Binding-site contacts:
Ligand atom C21 contacts residue ALA45 of chain 1.A at 3.8 Å (hydrophobic).
Ligand atom N13 contacts residue ALA45 of chain 1.A at 3.6 Å.
Ligand atom O19 contacts residue GLN48 of chain 1.A at 3.6 Å.
Ligand atom C15 contacts residue PHE86 of chain 1.A at 3.7 Å (hydrophobic).
Ligand atom C9 contacts residue ILE118 of chain 1.A at 3.7 Å (hydrophobic).
Ligand atom O20 contacts residue ALA44 of chain 1.A at 2.9 Å.
Ligand atom C12 contacts residue PHE86 of chain 1.A at 3.8 Å (hydrophobic).
Ligand atom C18 contacts residue ARG89 of chain 1.A at 3.6 Å.
Ligand atom C21 contacts residue TRP78 of chain 1.A at 3.7 Å (hydrophobic).
Ligand atom C26 contacts residue ILE118 of chain 1.A at 3.8 Å (hydrophobic).
Ligand atom C3 contacts residue CYS205 of chain 1.A at 3.6 Å (hydrophobic).
Ligand atom C14 contacts residue ALA44 of chain 1.A at 3.8 Å (hydrophobic).
Ligand atom N13 contacts residue ILE41 of chain 1.A at 3.6 Å.
Ligand atom C14 contacts residue ALA45 of chain 1.A at 3.7 Å (hydrophobic).
Ligand atom O20 contacts residue LEU99 of chain 1.A at 3.2 Å.
Ligand atom C6 contacts residue ILE41 of chain 1.A at 3.8 Å (hydrophobic).
Ligand atom O20 contacts residue ALA100 of chain 1.A at 2.6 Å (h-bond).
Ligand atom C4 contacts residue CYS205 of chain 1.A at 3.9 Å (hydrophobic).
Ligand atom O20 contacts residue ARG89 of chain 1.A at 3.6 Å (salt-bridge).
Ligand atom C12 contacts residue ALA45 of chain 1.A at 3.8 Å (hydrophobic).
Ligand atom O19 contacts residue ARG89 of chain 1.A at 2.9 Å (salt-bridge).
Ligand atom C23 contacts residue HIS208 of chain 1.A at 3.6 Å.
Ligand atom C4 contacts residue ILE41 of chain 1.A at 3.8 Å (hydrophobic).
Ligand atom C18 contacts residue ALA44 of chain 1.A at 3.8 Å (hydrophobic).
Ligand atom C17 contacts residue LEU82 of chain 1.A at 3.2 Å (hydrophobic).
Ligand atom C18 contacts residue ALA100 of chain 1.A at 3.5 Å (hydrophobic).
Ligand atom C22 contacts residue CYS205 of chain 1.A at 3.8 Å (hydrophobic).
Ligand atom O19 contacts residue PHE86 of chain 1.A at 3.5 Å.
Ligand atom C14 contacts residue ILE41 of chain 1.A at 3.5 Å (hydrophobic).
Ligand atom C16 contacts residue LEU82 of chain 1.A at 3.7 Å (hydrophobic).
Ligand atom C5 contacts residue ILE41 of chain 1.A at 3.6 Å (hydrophobic).
Ligand atom C22 contacts residue ILE83 of chain 1.A at 3.4 Å (hydrophobic).
Ligand atom C17 contacts residue PHE86 of chain 1.A at 3.5 Å (hydrophobic).
Ligand atom C16 contacts residue PHE86 of chain 1.A at 3.4 Å (hydrophobic).
Ligand atom O19 contacts residue ALA100 of chain 1.A at 3.2 Å.
Ligand atom C22 contacts residue ASN79 of chain 1.A at 3.9 Å.
Ligand atom C18 contacts residue PHE86 of chain 1.A at 3.7 Å (hydrophobic).
Ligand atom C1 contacts residue CYS205 of chain 1.A at 3.7 Å (hydrophobic).
Ligand atom C2 contacts residue CYS205 of chain 1.A at 3.5 Å (hydrophobic).
Ligand atom C27 contacts residue ALA45 of chain 1.A at 3.5 Å (hydrophobic).

This small molecule binds to this protein.
Small molecule (SMILES): Cc1cc2c(cc1C1(c3ccc(C(=O)O)cn3)CC1)C(C)(C)CCC2(C)C

Sequence of chain 1.A:
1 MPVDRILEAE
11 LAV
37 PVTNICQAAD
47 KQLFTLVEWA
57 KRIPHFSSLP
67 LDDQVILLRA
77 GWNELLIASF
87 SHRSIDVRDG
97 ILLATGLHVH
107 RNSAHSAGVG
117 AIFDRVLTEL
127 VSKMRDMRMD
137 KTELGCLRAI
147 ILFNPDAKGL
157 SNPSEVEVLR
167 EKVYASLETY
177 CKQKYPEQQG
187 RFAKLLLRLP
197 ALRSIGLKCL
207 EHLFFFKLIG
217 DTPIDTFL